Binding-site contacts:
Ligand atom O1A contacts residue ARG326 of chain 1.D at 3.2 Å (salt-bridge).
Ligand atom O2 contacts residue VAL182 of chain 1.D at 3.7 Å.
Ligand atom O3A contacts residue TYR452 of chain 1.D at 3.0 Å (h-bond).
Ligand atom N3 contacts residue GLN106 of chain 1.D at 3.0 Å (h-bond).
Ligand atom O6' contacts residue ARG326 of chain 1.D at 3.7 Å.
Ligand atom O5' contacts residue FDA1 of chain 1.T at 3.5 Å (h-bond).
Ligand atom O1B contacts residue TYR418 of chain 1.D at 3.0 Å (h-bond).
Ligand atom O1A contacts residue TYR316 of chain 1.D at 3.5 Å (h-bond).
Ligand atom N3 contacts residue PHE157 of chain 1.D at 3.7 Å.
Ligand atom O4 contacts residue PHE157 of chain 1.D at 3.7 Å.
Ligand atom C2 contacts residue MSE158 of chain 1.D at 3.7 Å.
Ligand atom O4 contacts residue TYR103 of chain 1.D at 3.7 Å.
Ligand atom O2 contacts residue GLN106 of chain 1.D at 3.3 Å (h-bond).
Ligand atom O2B contacts residue TYR452 of chain 1.D at 2.9 Å (h-bond).
Ligand atom O3D contacts residue TRP166 of chain 1.D at 3.2 Å (h-bond).
Ligand atom C5 contacts residue PHE157 of chain 1.D at 3.6 Å (hydrophobic).
Ligand atom O4 contacts residue PRO104 of chain 1.D at 3.7 Å.
Ligand atom C4 contacts residue PHE157 of chain 1.D at 3.5 Å (hydrophobic).
Ligand atom O4D contacts residue ARG181 of chain 1.D at 3.4 Å (salt-bridge).
Ligand atom C6' contacts residue FDA1 of chain 1.T at 3.7 Å.
Ligand atom C5D contacts residue TYR452 of chain 1.D at 3.7 Å (hydrophobic).
Ligand atom O2D contacts residue ASN162 of chain 1.D at 2.8 Å (h-bond).
Ligand atom O6' contacts residue GLY61 of chain 1.D at 2.8 Å (h-bond).
Ligand atom O3B contacts residue ARG326 of chain 1.D at 2.7 Å (salt-bridge).
Ligand atom O2' contacts residue ARG181 of chain 1.D at 3.4 Å (salt-bridge).
Ligand atom O4 contacts residue PHE105 of chain 1.D at 2.8 Å (h-bond).
Ligand atom O2' contacts residue ASN456 of chain 1.D at 3.5 Å (h-bond).
Ligand atom O2 contacts residue MSE158 of chain 1.D at 3.1 Å.
Ligand atom O2B contacts residue TYR418 of chain 1.D at 3.7 Å.
Ligand atom C2' contacts residue FDA1 of chain 1.T at 3.6 Å.
Ligand atom O3' contacts residue ARG181 of chain 1.D at 3.5 Å (salt-bridge).
Ligand atom O4' contacts residue ASN206 of chain 1.D at 3.5 Å (h-bond).
Ligand atom O4' contacts residue FDA1 of chain 1.T at 3.5 Å (h-bond).
Ligand atom O3' contacts residue PHE65 of chain 1.D at 3.3 Å.
Ligand atom C1' contacts residue FDA1 of chain 1.T at 3.5 Å.
Ligand atom O3D contacts residue ASN162 of chain 1.D at 3.1 Å (h-bond).
Ligand atom PB contacts residue TYR452 of chain 1.D at 3.3 Å.
Ligand atom C5' contacts residue ARG326 of chain 1.D at 3.0 Å.
Ligand atom O5' contacts residue ARG326 of chain 1.D at 2.8 Å (salt-bridge).
Ligand atom C1' contacts residue ARG326 of chain 1.D at 3.2 Å.

Sequence of chain 1.D:
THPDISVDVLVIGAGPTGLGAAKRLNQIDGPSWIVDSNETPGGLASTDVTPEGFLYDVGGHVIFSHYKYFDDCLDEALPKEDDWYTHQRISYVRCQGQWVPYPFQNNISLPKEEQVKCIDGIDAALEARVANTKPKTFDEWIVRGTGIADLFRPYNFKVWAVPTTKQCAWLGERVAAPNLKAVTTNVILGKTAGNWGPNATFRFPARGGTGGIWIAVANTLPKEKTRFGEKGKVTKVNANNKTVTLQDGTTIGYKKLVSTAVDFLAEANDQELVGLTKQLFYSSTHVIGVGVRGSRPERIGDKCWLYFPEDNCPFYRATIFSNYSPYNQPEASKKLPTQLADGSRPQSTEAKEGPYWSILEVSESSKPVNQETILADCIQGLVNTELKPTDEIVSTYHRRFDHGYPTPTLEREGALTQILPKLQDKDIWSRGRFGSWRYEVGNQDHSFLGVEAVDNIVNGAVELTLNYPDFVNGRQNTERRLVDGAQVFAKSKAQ

This protein binds this small molecule.
Small molecule (SMILES): O=c1ccn([C@@H]2O[C@H](CO[P](=O)(O)O[P](=O)(O)O[C@H]3O[C@H](CO)[C@H](O)[C@H](O)[C@H]3O)[C@@H](O)[C@H]2O)c(=O)[nH]1